Sequence of chain 1.B:
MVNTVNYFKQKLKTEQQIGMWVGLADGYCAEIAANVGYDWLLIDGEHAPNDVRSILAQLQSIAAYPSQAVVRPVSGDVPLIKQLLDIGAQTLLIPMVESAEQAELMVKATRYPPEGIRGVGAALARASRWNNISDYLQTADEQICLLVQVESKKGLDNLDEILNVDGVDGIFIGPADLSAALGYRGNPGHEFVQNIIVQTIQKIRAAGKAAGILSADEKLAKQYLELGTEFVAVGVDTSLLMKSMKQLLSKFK

The protein below binds the small molecule below.
Small molecule (SMILES): CC(=O)C(=O)O

Sequence of chain 1.C:
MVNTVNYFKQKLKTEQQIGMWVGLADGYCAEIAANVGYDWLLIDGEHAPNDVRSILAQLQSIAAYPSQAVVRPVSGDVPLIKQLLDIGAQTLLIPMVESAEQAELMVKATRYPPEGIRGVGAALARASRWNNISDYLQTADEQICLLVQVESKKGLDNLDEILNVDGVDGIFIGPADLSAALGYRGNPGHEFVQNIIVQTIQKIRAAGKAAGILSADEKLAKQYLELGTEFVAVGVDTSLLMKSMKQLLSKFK

Binding-site contacts:
Ligand atom O3 contacts residue ASP177 of chain 1.C at 4.1 Å.
Ligand atom CB contacts residue GLN149 of chain 1.C at 4.3 Å.
Ligand atom C contacts residue GLU151 of chain 1.C at 3.8 Å.
Ligand atom OXT contacts residue VAL120 of chain 1.B at 4.2 Å.
Ligand atom CB contacts residue TRP21 of chain 1.C at 4.1 Å (hydrophobic).
Ligand atom C contacts residue GLY174 of chain 1.C at 3.2 Å.
Ligand atom CA contacts residue PHE172 of chain 1.C at 4.4 Å (hydrophobic).
Ligand atom C contacts residue PRO175 of chain 1.C at 3.8 Å (hydrophobic).
Ligand atom CA contacts residue ZN1 of chain 1.I at 2.9 Å.
Ligand atom OXT contacts residue ZN1 of chain 1.I at 2.3 Å.
Ligand atom C contacts residue ASP177 of chain 1.C at 3.9 Å.
Ligand atom OXT contacts residue ALA176 of chain 1.C at 3.6 Å (h-bond).
Ligand atom O3 contacts residue GLN149 of chain 1.C at 3.1 Å (h-bond).
Ligand atom O3 contacts residue GLU151 of chain 1.C at 3.3 Å (salt-bridge).
Ligand atom C contacts residue ZN1 of chain 1.I at 3.0 Å.
Ligand atom CA contacts residue ARG72 of chain 1.C at 3.7 Å.
Ligand atom CB contacts residue ZN1 of chain 1.I at 4.3 Å.
Ligand atom O contacts residue ZN1 of chain 1.I at 4.3 Å.
Ligand atom CB contacts residue ARG72 of chain 1.C at 3.9 Å.
Ligand atom O3 contacts residue ZN1 of chain 1.I at 2.1 Å.
Ligand atom O3 contacts residue ARG72 of chain 1.C at 2.8 Å (salt-bridge).
Ligand atom OXT contacts residue GLY174 of chain 1.C at 3.4 Å.
Ligand atom CA contacts residue GLN149 of chain 1.C at 3.8 Å.
Ligand atom CB contacts residue LEU214 of chain 1.C at 3.8 Å (hydrophobic).
Ligand atom O contacts residue GLY174 of chain 1.C at 3.1 Å.
Ligand atom CB contacts residue GLY174 of chain 1.C at 4.0 Å.
Ligand atom C contacts residue ALA176 of chain 1.C at 3.6 Å (hydrophobic).
Ligand atom O contacts residue ASP177 of chain 1.C at 4.1 Å.
Ligand atom CA contacts residue GLU151 of chain 1.C at 3.9 Å.
Ligand atom OXT contacts residue GLU151 of chain 1.C at 3.0 Å (salt-bridge).
Ligand atom CB contacts residue PHE172 of chain 1.C at 3.6 Å (hydrophobic).
Ligand atom O contacts residue ALA176 of chain 1.C at 2.9 Å (h-bond).
Ligand atom O contacts residue PRO175 of chain 1.C at 3.1 Å (h-bond).
Ligand atom O3 contacts residue GLY174 of chain 1.C at 4.1 Å.
Ligand atom OXT contacts residue PRO175 of chain 1.C at 4.1 Å.
Ligand atom OXT contacts residue ASP177 of chain 1.C at 3.0 Å (salt-bridge).
Ligand atom CA contacts residue GLY174 of chain 1.C at 3.5 Å.